Sequence of chain 1.K:
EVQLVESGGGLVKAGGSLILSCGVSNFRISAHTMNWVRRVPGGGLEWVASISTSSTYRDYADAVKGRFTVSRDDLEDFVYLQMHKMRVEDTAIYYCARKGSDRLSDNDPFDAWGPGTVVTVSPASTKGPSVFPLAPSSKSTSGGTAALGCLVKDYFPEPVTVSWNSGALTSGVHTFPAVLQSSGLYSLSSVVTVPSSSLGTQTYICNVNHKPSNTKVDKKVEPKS

Sequence of chain 1.E:
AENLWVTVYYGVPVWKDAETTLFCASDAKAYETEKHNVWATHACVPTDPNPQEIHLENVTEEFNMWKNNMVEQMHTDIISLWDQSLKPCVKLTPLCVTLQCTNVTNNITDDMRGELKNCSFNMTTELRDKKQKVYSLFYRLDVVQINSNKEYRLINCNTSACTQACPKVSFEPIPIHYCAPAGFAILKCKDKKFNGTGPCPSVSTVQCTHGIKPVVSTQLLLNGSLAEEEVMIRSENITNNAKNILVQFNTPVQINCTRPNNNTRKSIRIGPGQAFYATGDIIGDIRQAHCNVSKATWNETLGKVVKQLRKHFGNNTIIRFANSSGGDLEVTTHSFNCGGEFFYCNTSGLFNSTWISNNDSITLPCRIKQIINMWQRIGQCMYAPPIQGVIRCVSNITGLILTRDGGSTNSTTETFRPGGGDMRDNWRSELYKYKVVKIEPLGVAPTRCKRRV

Binding-site contacts:
Ligand atom C2 contacts residue ASP106 of chain 1.K at 3.9 Å.
Ligand atom C3 contacts residue MAN1 of chain 1.KA at 4.2 Å.
Ligand atom O2 contacts residue MAN1 of chain 1.KA at 2.0 Å.
Ligand atom O2 contacts residue ASP106 of chain 1.K at 3.8 Å.
Ligand atom C2 contacts residue MAN1 of chain 1.KA at 3.2 Å.
Ligand atom O2 contacts residue MAN2 of chain 1.KA at 4.3 Å.
Ligand atom O1 contacts residue GLN263 of chain 1.E at 4.1 Å.
Ligand atom O3 contacts residue MAN1 of chain 1.KA at 4.0 Å.
Ligand atom O3 contacts residue ASP106 of chain 1.K at 4.0 Å.
Ligand atom C4 contacts residue MAN1 of chain 1.KA at 4.4 Å.
Ligand atom O5 contacts residue MAN1 of chain 1.KA at 3.8 Å.
Ligand atom C1 contacts residue MAN1 of chain 1.KA at 3.8 Å.

The protein below binds the small molecule below.
Small molecule (SMILES): CC(=O)N[C@@H]1[C@@H](O)[C@H](O[C@@H]2O[C@H](CO)[C@@H](O[C@@H]3O[C@H](CO[C@H]4O[C@H](CO[C@H]5O[C@H](CO)[C@@H](O)[C@H](O)[C@@H]5O[C@H]5O[C@H](CO)[C@@H](O)[C@H](O)[C@@H]5O)[C@@H](O)[C@H](O)[C@@H]4O)[C@@H](O)[C@H](O[C@H]4O[C@H](CO)[C@@H](O)[C@H](O)[C@@H]4O)[C@@H]3O)[C@H](O)[C@H]2NC(C)=O)[C@@H](CO)O[C@H]1O